Binding-site contacts:
Ligand atom C10 contacts residue SER93 of chain 1.C at 3.7 Å.
Ligand atom O20 contacts residue ARG92 of chain 1.C at 2.9 Å (salt-bridge).
Ligand atom N1 contacts residue SER93 of chain 1.C at 3.7 Å.
Ligand atom F26 contacts residue ILE34 of chain 1.C at 3.6 Å.
Ligand atom C33 contacts residue ALA52 of chain 1.C at 3.6 Å (hydrophobic).
Ligand atom C24 contacts residue MET126 of chain 1.C at 3.5 Å (hydrophobic).
Ligand atom C21 contacts residue ILE30 of chain 1.C at 3.6 Å (hydrophobic).
Ligand atom C5 contacts residue SER93 of chain 1.C at 3.7 Å.
Ligand atom C8 contacts residue ILE30 of chain 1.C at 3.2 Å (hydrophobic).
Ligand atom C11 contacts residue ILE30 of chain 1.C at 3.6 Å (hydrophobic).
Ligand atom C22 contacts residue MET51 of chain 1.C at 3.7 Å (hydrophobic).
Ligand atom C17 contacts residue MET51 of chain 1.C at 3.5 Å (hydrophobic).
Ligand atom C14 contacts residue TYR130 of chain 1.C at 3.7 Å (hydrophobic).
Ligand atom C31 contacts residue PHE90 of chain 1.C at 3.6 Å (hydrophobic).
Ligand atom C5 contacts residue TYR130 of chain 1.C at 3.6 Å (hydrophobic).
Ligand atom F26 contacts residue ILE96 of chain 1.C at 3.3 Å.
Ligand atom C10 contacts residue ILE113 of chain 1.C at 3.6 Å (hydrophobic).
Ligand atom F27 contacts residue PHE97 of chain 1.C at 3.1 Å.
Ligand atom O19 contacts residue ILE30 of chain 1.C at 3.1 Å.
Ligand atom C29 contacts residue PHE90 of chain 1.C at 3.7 Å (hydrophobic).
Ligand atom N3 contacts residue SER93 of chain 1.C at 3.6 Å.
Ligand atom C30 contacts residue MET126 of chain 1.C at 3.5 Å (hydrophobic).
Ligand atom C31 contacts residue MET89 of chain 1.C at 3.2 Å (hydrophobic).
Ligand atom C12 contacts residue SER93 of chain 1.C at 3.5 Å.
Ligand atom C10 contacts residue TYR130 of chain 1.C at 3.7 Å (hydrophobic).
Ligand atom F26 contacts residue ILE30 of chain 1.C at 3.2 Å.
Ligand atom C33 contacts residue MET51 of chain 1.C at 3.6 Å (hydrophobic).
Ligand atom C2 contacts residue SER93 of chain 1.C at 3.6 Å.
Ligand atom N9 contacts residue SER93 of chain 1.C at 3.0 Å (h-bond).
Ligand atom F26 contacts residue THR31 of chain 1.C at 3.7 Å.
Ligand atom O28 contacts residue HIS55 of chain 1.C at 3.4 Å.
Ligand atom C6 contacts residue ILE30 of chain 1.C at 3.6 Å (hydrophobic).
Ligand atom C2 contacts residue TYR130 of chain 1.C at 3.4 Å (hydrophobic).
Ligand atom F27 contacts residue LEU109 of chain 1.C at 3.6 Å.
Ligand atom C36 contacts residue ASN44 of chain 1.C at 3.6 Å.
Ligand atom N3 contacts residue TYR130 of chain 1.C at 2.6 Å (h-bond).
Ligand atom C16 contacts residue MET51 of chain 1.C at 3.6 Å (hydrophobic).
Ligand atom C15 contacts residue ILE113 of chain 1.C at 3.5 Å (hydrophobic).
Ligand atom C31 contacts residue LEU48 of chain 1.C at 3.7 Å (hydrophobic).
Ligand atom C22 contacts residue ILE96 of chain 1.C at 3.3 Å (hydrophobic).

Sequence of chain 1.C:
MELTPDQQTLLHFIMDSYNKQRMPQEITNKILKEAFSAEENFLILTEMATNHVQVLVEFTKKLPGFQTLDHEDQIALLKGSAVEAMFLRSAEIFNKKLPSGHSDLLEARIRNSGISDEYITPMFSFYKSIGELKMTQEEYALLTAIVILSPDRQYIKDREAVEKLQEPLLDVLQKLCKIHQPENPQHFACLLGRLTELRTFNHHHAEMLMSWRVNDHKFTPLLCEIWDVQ

A protein and the small-molecule ligand that binds it are described below.
Small molecule (SMILES): Cc1cc(C(=O)O)ccc1NC(=O)[C@H](C1CCCCC1)n1c(-c2ccc(Cl)cc2)nc2cc(F)c(F)cc21